Sequence of chain 1.A:
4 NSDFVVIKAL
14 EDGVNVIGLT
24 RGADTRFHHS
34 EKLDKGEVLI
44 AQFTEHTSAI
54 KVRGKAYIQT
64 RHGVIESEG

Sequence of chain 1.K:
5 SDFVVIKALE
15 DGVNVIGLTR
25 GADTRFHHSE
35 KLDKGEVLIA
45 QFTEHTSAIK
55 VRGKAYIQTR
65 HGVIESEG

Binding-site contacts:
Ligand atom CB contacts residue THR28 of chain 1.K at 3.4 Å.
Ligand atom CB contacts residue THR23 of chain 1.K at 3.8 Å.
Ligand atom N contacts residue THR23 of chain 1.K at 2.9 Å (h-bond).
Ligand atom CZ3 contacts residue GLY21 of chain 1.A at 3.6 Å.
Ligand atom NE1 contacts residue ALA44 of chain 1.A at 3.9 Å.
Ligand atom CE2 contacts residue GLN45 of chain 1.A at 3.9 Å.
Ligand atom CE2 contacts residue THR50 of chain 1.A at 4.0 Å.
Ligand atom OXT contacts residue ARG24 of chain 1.K at 3.6 Å.
Ligand atom C contacts residue SER51 of chain 1.K at 3.6 Å.
Ligand atom O contacts residue GLY25 of chain 1.K at 3.9 Å.
Ligand atom O contacts residue THR47 of chain 1.A at 2.4 Å (h-bond).
Ligand atom CG contacts residue SER51 of chain 1.K at 3.9 Å.
Ligand atom C contacts residue THR47 of chain 1.A at 3.3 Å.
Ligand atom N contacts residue THR28 of chain 1.K at 2.8 Å (h-bond).
Ligand atom CD1 contacts residue GLN45 of chain 1.A at 3.5 Å.
Ligand atom CZ2 contacts residue THR50 of chain 1.A at 3.9 Å.
Ligand atom CB contacts residue SER51 of chain 1.K at 3.5 Å.
Ligand atom OXT contacts residue SER51 of chain 1.K at 2.9 Å (h-bond).
Ligand atom CH2 contacts residue GLY21 of chain 1.A at 3.5 Å.
Ligand atom O contacts residue THR50 of chain 1.A at 2.7 Å (h-bond).
Ligand atom CZ2 contacts residue ILE53 of chain 1.A at 3.8 Å (hydrophobic).
Ligand atom N contacts residue ASP27 of chain 1.K at 3.1 Å (salt-bridge).
Ligand atom CE3 contacts residue HIS31 of chain 1.A at 4.0 Å.
Ligand atom OXT contacts residue THR47 of chain 1.A at 3.5 Å.
Ligand atom O contacts residue HIS49 of chain 1.A at 3.7 Å.
Ligand atom NE1 contacts residue GLN45 of chain 1.A at 2.8 Å (h-bond).
Ligand atom N contacts residue GLY25 of chain 1.K at 2.7 Å (h-bond).
Ligand atom OXT contacts residue GLY25 of chain 1.K at 3.0 Å (h-bond).
Ligand atom CA contacts residue GLY25 of chain 1.K at 3.4 Å.
Ligand atom CA contacts residue THR28 of chain 1.K at 3.2 Å.
Ligand atom C contacts residue THR50 of chain 1.A at 3.7 Å.
Ligand atom CZ3 contacts residue HIS32 of chain 1.A at 4.0 Å.
Ligand atom CD1 contacts residue SER51 of chain 1.K at 3.5 Å.
Ligand atom C contacts residue GLY25 of chain 1.K at 3.4 Å.
Ligand atom CD2 contacts residue THR50 of chain 1.A at 3.9 Å.
Ligand atom OXT contacts residue THR23 of chain 1.K at 3.9 Å.
Ligand atom CZ2 contacts residue ALA44 of chain 1.A at 4.0 Å (hydrophobic).
Ligand atom CE3 contacts residue HIS32 of chain 1.A at 3.9 Å.
Ligand atom CA contacts residue THR23 of chain 1.K at 3.9 Å.
Ligand atom CD1 contacts residue THR47 of chain 1.A at 3.6 Å.

The small molecule below binds the protein below.
Small molecule (SMILES): N[C@@H](Cc1c[nH]c2ccccc12)C(=O)O